Sequence of chain 1.A:
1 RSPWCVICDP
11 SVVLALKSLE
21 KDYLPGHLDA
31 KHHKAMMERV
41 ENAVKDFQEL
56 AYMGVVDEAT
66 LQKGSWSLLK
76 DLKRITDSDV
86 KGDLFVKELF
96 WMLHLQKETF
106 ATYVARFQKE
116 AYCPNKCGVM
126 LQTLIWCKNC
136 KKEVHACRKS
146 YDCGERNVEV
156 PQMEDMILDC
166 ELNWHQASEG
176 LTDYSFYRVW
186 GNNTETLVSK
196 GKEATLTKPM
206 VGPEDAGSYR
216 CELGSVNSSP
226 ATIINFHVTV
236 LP

A small-molecule ligand and the protein it binds are described below.
Small molecule (SMILES): CC(=O)N[C@@H]1[C@@H](O)[C@H](O)[C@@H](CO)O[C@H]1O

Binding-site contacts:
Ligand atom C5 contacts residue TRP185 of chain 1.A at 4.2 Å (hydrophobic).
Ligand atom C2 contacts residue ASN187 of chain 1.A at 2.7 Å.
Ligand atom O7 contacts residue ASN187 of chain 1.A at 3.9 Å.
Ligand atom C1 contacts residue TRP185 of chain 1.A at 4.4 Å (hydrophobic).
Ligand atom C6 contacts residue TRP185 of chain 1.A at 3.8 Å (hydrophobic).
Ligand atom O5 contacts residue TRP185 of chain 1.A at 4.2 Å.
Ligand atom C1 contacts residue ASN187 of chain 1.A at 1.4 Å.
Ligand atom C7 contacts residue ASN187 of chain 1.A at 3.8 Å.
Ligand atom C3 contacts residue ASN187 of chain 1.A at 4.0 Å.
Ligand atom C8 contacts residue THR189 of chain 1.A at 4.1 Å.
Ligand atom N2 contacts residue THR189 of chain 1.A at 4.0 Å.
Ligand atom C4 contacts residue ASN187 of chain 1.A at 4.2 Å.
Ligand atom O5 contacts residue ASN187 of chain 1.A at 2.2 Å (h-bond).
Ligand atom N2 contacts residue ASN187 of chain 1.A at 3.3 Å (h-bond).
Ligand atom C1 contacts residue THR189 of chain 1.A at 3.9 Å.
Ligand atom C5 contacts residue ASN187 of chain 1.A at 3.6 Å.